Sequence of chain 1.A:
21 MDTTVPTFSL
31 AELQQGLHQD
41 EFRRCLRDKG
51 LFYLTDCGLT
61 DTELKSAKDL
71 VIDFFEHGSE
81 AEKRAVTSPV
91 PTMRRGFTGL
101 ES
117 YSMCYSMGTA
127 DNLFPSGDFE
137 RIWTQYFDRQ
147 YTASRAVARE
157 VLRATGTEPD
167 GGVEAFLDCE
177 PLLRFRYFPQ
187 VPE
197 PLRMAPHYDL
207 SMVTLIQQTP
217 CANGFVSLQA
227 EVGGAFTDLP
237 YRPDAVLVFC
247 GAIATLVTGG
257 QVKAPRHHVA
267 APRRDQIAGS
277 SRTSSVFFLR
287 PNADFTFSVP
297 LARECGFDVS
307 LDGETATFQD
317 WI

A small-molecule ligand and the protein it binds are described below.
Small molecule (SMILES): CC1(C)S[C@@H]2[C@H](NC(=O)[C@@H](N)c3ccccc3)C(=O)N2[C@H]1C(=O)O

Binding-site contacts:
Ligand atom C13 contacts residue HIS203 of chain 1.A at 3.2 Å.
Ligand atom O3 contacts residue HIS203 of chain 1.A at 4.0 Å.
Ligand atom C12 contacts residue PHE284 of chain 1.A at 4.1 Å (hydrophobic).
Ligand atom C10 contacts residue ARG180 of chain 1.A at 3.7 Å.
Ligand atom C16 contacts residue VAL265 of chain 1.A at 3.4 Å (hydrophobic).
Ligand atom C14 contacts residue HIS203 of chain 1.A at 3.8 Å.
Ligand atom N1 contacts residue HIS203 of chain 1.A at 4.0 Å.
Ligand atom O1 contacts residue ARG182 of chain 1.A at 2.9 Å (salt-bridge).
Ligand atom C16 contacts residue FE1 of chain 1.B at 4.3 Å.
Ligand atom C3 contacts residue HIS203 of chain 1.A at 4.4 Å.
Ligand atom N1 contacts residue FE1 of chain 1.B at 3.8 Å.
Ligand atom O4 contacts residue ARG180 of chain 1.A at 3.3 Å (salt-bridge).
Ligand atom C4 contacts residue PHE284 of chain 1.A at 4.3 Å (hydrophobic).
Ligand atom C1 contacts residue FE1 of chain 1.B at 3.9 Å.
Ligand atom S1 contacts residue HIS263 of chain 1.A at 4.2 Å.
Ligand atom C11 contacts residue ARG180 of chain 1.A at 4.5 Å.
Ligand atom C6 contacts residue HIS203 of chain 1.A at 4.4 Å.
Ligand atom O2 contacts residue ARG182 of chain 1.A at 3.6 Å.
Ligand atom N1 contacts residue PHE284 of chain 1.A at 3.9 Å.
Ligand atom N2 contacts residue ASP205 of chain 1.A at 4.3 Å.
Ligand atom S1 contacts residue HIS203 of chain 1.A at 3.1 Å (h-bond).
Ligand atom O4 contacts residue PHE284 of chain 1.A at 4.5 Å.
Ligand atom N1 contacts residue ASP205 of chain 1.A at 4.1 Å.
Ligand atom C6 contacts residue FE1 of chain 1.B at 3.6 Å.
Ligand atom S1 contacts residue FE1 of chain 1.B at 2.1 Å.
Ligand atom N2 contacts residue LEU206 of chain 1.A at 3.3 Å (h-bond).
Ligand atom C13 contacts residue FE1 of chain 1.B at 3.5 Å.
Ligand atom C14 contacts residue FE1 of chain 1.B at 4.2 Å.
Ligand atom C1 contacts residue VAL282 of chain 1.A at 3.8 Å (hydrophobic).
Ligand atom O1 contacts residue ARG180 of chain 1.A at 3.7 Å.
Ligand atom C16 contacts residue HIS203 of chain 1.A at 4.4 Å.
Ligand atom C2 contacts residue ARG182 of chain 1.A at 3.6 Å.
Ligand atom S1 contacts residue ASP205 of chain 1.A at 3.9 Å.
Ligand atom C9 contacts residue ARG180 of chain 1.A at 4.4 Å.
Ligand atom S1 contacts residue PHE284 of chain 1.A at 4.3 Å.
Ligand atom C15 contacts residue PHE284 of chain 1.A at 4.4 Å (hydrophobic).
Ligand atom C15 contacts residue ARG180 of chain 1.A at 4.4 Å.